Binding-site contacts:
Ligand atom CAH contacts residue TYR146 of chain 1.C at 3.8 Å (hydrophobic).
Ligand atom FAQ contacts residue NAD1 of chain 1.H at 3.0 Å.
Ligand atom CAM contacts residue NAD1 of chain 1.H at 3.2 Å.
Ligand atom FAQ contacts residue PHE203 of chain 1.C at 3.0 Å.
Ligand atom CAP contacts residue TYR146 of chain 1.C at 3.7 Å (hydrophobic).
Ligand atom CAL contacts residue NAD1 of chain 1.H at 3.3 Å.
Ligand atom CAB contacts residue TYR156 of chain 1.C at 3.5 Å (hydrophobic).
Ligand atom OAD contacts residue NAD1 of chain 1.H at 3.0 Å (h-bond).
Ligand atom CAG contacts residue NAD1 of chain 1.H at 3.9 Å.
Ligand atom FAQ contacts residue ILE200 of chain 1.C at 4.0 Å.
Ligand atom CAO contacts residue MET159 of chain 1.C at 4.0 Å (hydrophobic).
Ligand atom CAH contacts residue NAD1 of chain 1.H at 3.5 Å.
Ligand atom CAE contacts residue NAD1 of chain 1.H at 3.6 Å.
Ligand atom OAA contacts residue LYS163 of chain 1.C at 3.5 Å.
Ligand atom CAI contacts residue ALA197 of chain 1.C at 4.0 Å (hydrophobic).
Ligand atom CAG contacts residue GLY93 of chain 1.C at 3.4 Å.
Ligand atom FAQ contacts residue ALA197 of chain 1.C at 3.1 Å.
Ligand atom CAR contacts residue TYR146 of chain 1.C at 3.4 Å (hydrophobic).
Ligand atom OAD contacts residue ALA196 of chain 1.C at 3.9 Å.
Ligand atom CAE contacts residue ALA196 of chain 1.C at 4.0 Å (hydrophobic).
Ligand atom CAP contacts residue NAD1 of chain 1.H at 3.3 Å.
Ligand atom NAK contacts residue PHE94 of chain 1.C at 3.7 Å.
Ligand atom CAC contacts residue NAD1 of chain 1.H at 3.5 Å.
Ligand atom NAK contacts residue MET159 of chain 1.C at 3.9 Å.
Ligand atom CAI contacts residue NAD1 of chain 1.H at 3.7 Å.
Ligand atom CAJ contacts residue ILE200 of chain 1.C at 3.8 Å (hydrophobic).
Ligand atom CAN contacts residue ILE200 of chain 1.C at 3.9 Å (hydrophobic).
Ligand atom OAA contacts residue TYR156 of chain 1.C at 2.5 Å (h-bond).
Ligand atom CAF contacts residue ALA196 of chain 1.C at 3.7 Å (hydrophobic).
Ligand atom OAA contacts residue NAD1 of chain 1.H at 2.5 Å (h-bond).
Ligand atom CAH contacts residue TYR156 of chain 1.C at 3.3 Å (hydrophobic).
Ligand atom CAO contacts residue ALA95 of chain 1.C at 3.9 Å (hydrophobic).
Ligand atom CAN contacts residue ILE100 of chain 1.C at 3.8 Å (hydrophobic).
Ligand atom CAO contacts residue ILE100 of chain 1.C at 3.8 Å (hydrophobic).
Ligand atom CAF contacts residue MET159 of chain 1.C at 4.0 Å (hydrophobic).
Ligand atom CAG contacts residue ALA196 of chain 1.C at 3.3 Å (hydrophobic).
Ligand atom CAF contacts residue NAD1 of chain 1.H at 4.0 Å.
Ligand atom CAB contacts residue NAD1 of chain 1.H at 3.4 Å.
Ligand atom NAK contacts residue GLY93 of chain 1.C at 3.9 Å.
Ligand atom CAN contacts residue MET159 of chain 1.C at 3.8 Å (hydrophobic).

Sequence of chain 1.C:
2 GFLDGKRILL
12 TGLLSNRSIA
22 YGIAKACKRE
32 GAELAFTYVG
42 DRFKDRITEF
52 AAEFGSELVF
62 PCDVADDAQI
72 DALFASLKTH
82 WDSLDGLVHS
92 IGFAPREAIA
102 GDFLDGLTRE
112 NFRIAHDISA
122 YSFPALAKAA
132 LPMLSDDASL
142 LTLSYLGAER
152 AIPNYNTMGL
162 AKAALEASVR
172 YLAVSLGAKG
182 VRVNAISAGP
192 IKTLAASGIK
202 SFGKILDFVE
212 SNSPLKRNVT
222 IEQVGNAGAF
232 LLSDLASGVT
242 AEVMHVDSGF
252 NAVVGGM

A protein and the small-molecule ligand that binds it are described below.
Small molecule (SMILES): CCc1cc(O)c(Oc2cccnc2C)cc1F